The small molecule below binds the protein below.
Small molecule (SMILES): CC(=O)N[C@H]1[C@H](O[C@H]2[C@H](O)[C@@H](NC(C)=O)CO[C@@H]2CO)O[C@H](CO)[C@@H](O[C@@H]2O[C@H](CO)[C@@H](O)[C@H](O)[C@@H]2O)[C@@H]1O

Binding-site contacts:
Ligand atom C4 contacts residue ASN165 of chain 1.B at 4.2 Å.
Ligand atom N2 contacts residue THR143 of chain 1.B at 3.5 Å (h-bond).
Ligand atom C7 contacts residue THR143 of chain 1.B at 4.2 Å.
Ligand atom O7 contacts residue THR143 of chain 1.B at 4.0 Å.
Ligand atom N2 contacts residue ASN165 of chain 1.B at 2.9 Å (h-bond).
Ligand atom C1 contacts residue THR143 of chain 1.B at 4.2 Å.
Ligand atom C5 contacts residue ASN165 of chain 1.B at 3.7 Å.
Ligand atom C1 contacts residue ASN165 of chain 1.B at 1.4 Å.
Ligand atom O7 contacts residue ASN144 of chain 1.B at 3.0 Å (h-bond).
Ligand atom C3 contacts residue ASN165 of chain 1.B at 3.8 Å.
Ligand atom C8 contacts residue ASN144 of chain 1.B at 4.2 Å.
Ligand atom O5 contacts residue ASN165 of chain 1.B at 2.4 Å (h-bond).
Ligand atom C2 contacts residue THR143 of chain 1.B at 4.4 Å.
Ligand atom C7 contacts residue ASN144 of chain 1.B at 3.8 Å.
Ligand atom O7 contacts residue MET140 of chain 1.B at 4.2 Å.
Ligand atom C7 contacts residue ASN165 of chain 1.B at 4.0 Å.
Ligand atom C2 contacts residue ASN165 of chain 1.B at 2.5 Å.

Sequence of chain 1.B:
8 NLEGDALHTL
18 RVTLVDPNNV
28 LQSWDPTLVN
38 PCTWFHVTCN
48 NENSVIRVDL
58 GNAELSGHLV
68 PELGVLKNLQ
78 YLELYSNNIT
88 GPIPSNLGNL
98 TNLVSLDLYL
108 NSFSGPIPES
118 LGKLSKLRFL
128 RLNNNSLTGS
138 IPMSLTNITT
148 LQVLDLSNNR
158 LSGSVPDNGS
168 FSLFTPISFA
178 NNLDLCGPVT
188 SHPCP